Sequence of chain 1.A:
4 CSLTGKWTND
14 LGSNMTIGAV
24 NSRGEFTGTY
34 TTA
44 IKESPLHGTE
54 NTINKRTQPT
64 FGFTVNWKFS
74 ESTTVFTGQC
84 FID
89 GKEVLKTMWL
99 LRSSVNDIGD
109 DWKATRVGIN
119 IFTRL

Binding-site contacts:
Ligand atom C6 contacts residue TRP70 of chain 1.A at 4.3 Å (hydrophobic).
Ligand atom N5 contacts residue TYR33 of chain 1.A at 4.3 Å.
Ligand atom C1 contacts residue TRP110 of chain 2.A at 3.8 Å (hydrophobic).
Ligand atom N5 contacts residue ASN118 of chain 1.A at 3.1 Å (h-bond).
Ligand atom C11 contacts residue LEU99 of chain 1.A at 3.9 Å (hydrophobic).
Ligand atom C4 contacts residue LEU14 of chain 1.A at 3.6 Å (hydrophobic).
Ligand atom C12 contacts residue SER73 of chain 1.A at 4.5 Å.
Ligand atom C1 contacts residue ASN118 of chain 1.A at 4.3 Å.
Ligand atom S7 contacts residue THR77 of chain 1.A at 3.3 Å (h-bond).
Ligand atom O17 contacts residue TYR33 of chain 1.A at 2.9 Å (h-bond).
Ligand atom C2 contacts residue LEU14 of chain 1.A at 4.4 Å (hydrophobic).
Ligand atom O17 contacts residue SER16 of chain 1.A at 3.6 Å (h-bond).
Ligand atom O17 contacts residue LEU14 of chain 1.A at 3.8 Å.
Ligand atom C6 contacts residue LEU99 of chain 1.A at 4.3 Å (hydrophobic).
Ligand atom N5 contacts residue LEU14 of chain 1.A at 3.8 Å.
Ligand atom C14 contacts residue TRP110 of chain 2.A at 4.2 Å (hydrophobic).
Ligand atom S7 contacts residue TRP70 of chain 1.A at 3.5 Å.
Ligand atom C10 contacts residue PHE72 of chain 1.A at 4.5 Å (hydrophobic).
Ligand atom C8 contacts residue TRP97 of chain 1.A at 3.4 Å (hydrophobic).
Ligand atom C4 contacts residue TYR33 of chain 1.A at 3.8 Å (hydrophobic).
Ligand atom C6 contacts residue TRP110 of chain 2.A at 3.5 Å (hydrophobic).
Ligand atom C2 contacts residue TRP110 of chain 2.A at 3.4 Å (hydrophobic).
Ligand atom N3 contacts residue LEU14 of chain 1.A at 3.9 Å.
Ligand atom C10 contacts residue TRP70 of chain 1.A at 3.4 Å (hydrophobic).
Ligand atom N5 contacts residue PHE79 of chain 1.A at 4.4 Å.
Ligand atom O15 contacts residue TRP110 of chain 2.A at 3.7 Å.
Ligand atom N5 contacts residue TRP97 of chain 1.A at 4.0 Å.
Ligand atom C8 contacts residue THR77 of chain 1.A at 4.1 Å.
Ligand atom O17 contacts residue THR35 of chain 1.A at 4.4 Å.
Ligand atom C9 contacts residue TRP70 of chain 1.A at 3.8 Å (hydrophobic).
Ligand atom O17 contacts residue ASN118 of chain 1.A at 3.6 Å (h-bond).
Ligand atom C1 contacts residue TRP97 of chain 1.A at 3.8 Å (hydrophobic).
Ligand atom O15 contacts residue LEU99 of chain 1.A at 4.4 Å.
Ligand atom C12 contacts residue PHE72 of chain 1.A at 4.0 Å (hydrophobic).
Ligand atom O17 contacts residue ASN12 of chain 1.A at 3.7 Å.
Ligand atom O16 contacts residue TRP110 of chain 2.A at 4.3 Å.
Ligand atom S7 contacts residue LEU99 of chain 1.A at 4.5 Å.
Ligand atom C9 contacts residue TRP110 of chain 2.A at 4.4 Å (hydrophobic).
Ligand atom C1 contacts residue LEU14 of chain 1.A at 4.3 Å (hydrophobic).
Ligand atom C4 contacts residue ASN118 of chain 1.A at 3.8 Å.

Sequence of chain 2.A:
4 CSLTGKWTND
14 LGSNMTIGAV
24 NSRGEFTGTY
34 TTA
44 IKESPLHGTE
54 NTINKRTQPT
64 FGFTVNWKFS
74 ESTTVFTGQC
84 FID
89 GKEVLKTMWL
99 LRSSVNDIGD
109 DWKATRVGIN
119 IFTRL

A small-molecule ligand and the protein it binds are described below.
Small molecule (SMILES): O=C(O)CCCCC[C@@H]1SC[C@@H]2NC(=O)N[C@@H]21